Binding-site contacts:
Ligand atom NAT contacts residue TYR157 of chain 32.A at 3.4 Å.
Ligand atom CAJ contacts residue LEU132 of chain 32.A at 3.3 Å (hydrophobic).
Ligand atom NBD contacts residue PHE236 of chain 32.A at 3.6 Å.
Ligand atom OAC contacts residue THR109 of chain 32.A at 3.8 Å.
Ligand atom NBD contacts residue TYR110 of chain 32.A at 3.4 Å.
Ligand atom CAY contacts residue VAL194 of chain 32.A at 3.8 Å (hydrophobic).
Ligand atom CAN contacts residue ILE108 of chain 32.A at 3.7 Å (hydrophobic).
Ligand atom CAI contacts residue TYR157 of chain 32.A at 3.6 Å (hydrophobic).
Ligand atom CAZ contacts residue VAL194 of chain 32.A at 3.9 Å (hydrophobic).
Ligand atom CAA contacts residue PRO179 of chain 32.A at 3.3 Å (hydrophobic).
Ligand atom CAD contacts residue ILE192 of chain 32.A at 3.4 Å (hydrophobic).
Ligand atom CAF contacts residue LYS111 of chain 32.A at 3.6 Å.
Ligand atom CAA contacts residue SER180 of chain 32.A at 3.6 Å.
Ligand atom CAJ contacts residue VAL194 of chain 32.A at 3.6 Å (hydrophobic).
Ligand atom CAH contacts residue TYR110 of chain 32.A at 3.6 Å (hydrophobic).
Ligand atom CAR contacts residue TYR203 of chain 32.A at 3.7 Å (hydrophobic).
Ligand atom CBB contacts residue MET130 of chain 32.A at 3.7 Å (hydrophobic).
Ligand atom CAL contacts residue VAL194 of chain 32.A at 3.8 Å (hydrophobic).
Ligand atom OAV contacts residue ILE192 of chain 32.A at 3.1 Å.
Ligand atom CAB contacts residue TYR203 of chain 32.A at 3.6 Å (hydrophobic).
Ligand atom NBC contacts residue PHE236 of chain 32.A at 3.7 Å.
Ligand atom CAS contacts residue TYR203 of chain 32.A at 3.7 Å (hydrophobic).
Ligand atom CAO contacts residue PHE236 of chain 32.A at 3.7 Å (hydrophobic).
Ligand atom NAT contacts residue ILE192 of chain 32.A at 3.8 Å.
Ligand atom CAA contacts residue ILE181 of chain 32.A at 3.8 Å (hydrophobic).
Ligand atom CAM contacts residue TYR157 of chain 32.A at 3.8 Å (hydrophobic).
Ligand atom CAX contacts residue TYR110 of chain 32.A at 3.6 Å (hydrophobic).
Ligand atom CAL contacts residue MET130 of chain 32.A at 3.2 Å (hydrophobic).
Ligand atom CAG contacts residue TYR110 of chain 32.A at 3.7 Å (hydrophobic).
Ligand atom CBA contacts residue TYR110 of chain 32.A at 3.4 Å (hydrophobic).
Ligand atom CAA contacts residue ILE155 of chain 32.A at 3.8 Å (hydrophobic).
Ligand atom CAK contacts residue TYR157 of chain 32.A at 3.6 Å (hydrophobic).
Ligand atom OAC contacts residue PHE236 of chain 32.A at 3.5 Å.
Ligand atom NAU contacts residue LYS111 of chain 32.A at 3.5 Å (salt-bridge).
Ligand atom CAQ contacts residue PHE236 of chain 32.A at 3.5 Å (hydrophobic).
Ligand atom CAX contacts residue PHE236 of chain 32.A at 3.3 Å (hydrophobic).
Ligand atom CAE contacts residue TYR110 of chain 32.A at 3.8 Å (hydrophobic).
Ligand atom OAC contacts residue TYR110 of chain 32.A at 3.6 Å.
Ligand atom CAE contacts residue SER204 of chain 32.A at 3.4 Å.
Ligand atom CAL contacts residue LEU132 of chain 32.A at 3.9 Å (hydrophobic).

The protein below binds the small molecule below.
Small molecule (SMILES): CCO/N=C/c1ccc(OCC[C@@H](C)CCN2CCN(c3ccncc3)C2=O)cc1

Sequence of chain 32.C:
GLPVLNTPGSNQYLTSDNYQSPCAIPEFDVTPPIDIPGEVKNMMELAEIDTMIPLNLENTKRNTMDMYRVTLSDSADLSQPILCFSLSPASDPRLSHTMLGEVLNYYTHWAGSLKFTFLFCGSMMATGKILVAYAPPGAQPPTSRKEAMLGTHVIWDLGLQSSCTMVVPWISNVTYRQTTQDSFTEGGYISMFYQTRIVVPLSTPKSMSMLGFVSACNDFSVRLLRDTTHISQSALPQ

Sequence of chain 32.A:
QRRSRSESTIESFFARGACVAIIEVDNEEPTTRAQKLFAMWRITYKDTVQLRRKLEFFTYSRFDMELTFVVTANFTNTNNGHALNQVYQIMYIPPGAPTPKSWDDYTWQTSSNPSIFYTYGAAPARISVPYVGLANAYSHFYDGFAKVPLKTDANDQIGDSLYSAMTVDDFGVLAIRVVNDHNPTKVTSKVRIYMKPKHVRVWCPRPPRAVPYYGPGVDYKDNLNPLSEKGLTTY